Sequence of chain 3.A:
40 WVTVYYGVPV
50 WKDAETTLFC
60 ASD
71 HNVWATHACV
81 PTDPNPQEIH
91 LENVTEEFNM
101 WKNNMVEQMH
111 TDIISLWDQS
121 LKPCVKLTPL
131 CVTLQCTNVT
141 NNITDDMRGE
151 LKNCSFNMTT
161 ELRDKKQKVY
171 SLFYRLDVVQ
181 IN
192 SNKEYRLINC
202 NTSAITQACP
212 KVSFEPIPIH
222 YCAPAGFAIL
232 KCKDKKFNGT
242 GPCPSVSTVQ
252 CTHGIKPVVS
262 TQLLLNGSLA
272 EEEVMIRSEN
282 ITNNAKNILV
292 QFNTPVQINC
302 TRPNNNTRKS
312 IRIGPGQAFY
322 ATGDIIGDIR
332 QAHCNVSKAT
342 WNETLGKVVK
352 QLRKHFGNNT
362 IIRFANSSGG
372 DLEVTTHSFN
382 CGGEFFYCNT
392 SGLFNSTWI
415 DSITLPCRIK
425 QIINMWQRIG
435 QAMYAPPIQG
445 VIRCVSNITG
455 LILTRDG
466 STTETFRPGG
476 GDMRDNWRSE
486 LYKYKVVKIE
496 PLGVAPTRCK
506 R

A protein and the small-molecule ligand that binds it are described below.
Small molecule (SMILES): CC(=O)N[C@H]1[C@H](O[C@H]2[C@H](O)[C@@H](NC(C)=O)CO[C@@H]2CO)O[C@H](CO)[C@@H](O)[C@@H]1O

Binding-site contacts:
Ligand atom C2 contacts residue ASN451 of chain 3.A at 2.4 Å.
Ligand atom O7 contacts residue ASN267 of chain 3.A at 4.2 Å.
Ligand atom O5 contacts residue ASN451 of chain 3.A at 2.4 Å (h-bond).
Ligand atom C5 contacts residue ASN451 of chain 3.A at 3.7 Å.
Ligand atom C8 contacts residue NAG1 of chain 3.G at 3.5 Å.
Ligand atom C4 contacts residue ASN451 of chain 3.A at 4.2 Å.
Ligand atom C7 contacts residue ASN451 of chain 3.A at 3.4 Å.
Ligand atom C6 contacts residue PRO296 of chain 3.A at 4.3 Å (hydrophobic).
Ligand atom C8 contacts residue SER450 of chain 3.A at 4.4 Å.
Ligand atom C3 contacts residue ASN451 of chain 3.A at 3.6 Å.
Ligand atom C8 contacts residue ASN451 of chain 3.A at 4.2 Å.
Ligand atom O6 contacts residue LEU270 of chain 3.A at 4.1 Å.
Ligand atom O7 contacts residue ASN451 of chain 3.A at 3.8 Å.
Ligand atom C1 contacts residue PRO296 of chain 3.A at 4.2 Å (hydrophobic).
Ligand atom C1 contacts residue ASN451 of chain 3.A at 1.4 Å.
Ligand atom C8 contacts residue VAL449 of chain 3.A at 4.2 Å (hydrophobic).
Ligand atom O5 contacts residue PRO296 of chain 3.A at 3.6 Å.
Ligand atom C7 contacts residue ASN267 of chain 3.A at 4.2 Å.
Ligand atom N2 contacts residue ASN451 of chain 3.A at 2.8 Å (h-bond).
Ligand atom C8 contacts residue ASN267 of chain 3.A at 3.6 Å.
Ligand atom C5 contacts residue PRO296 of chain 3.A at 4.3 Å (hydrophobic).